Sequence of chain 1.A:
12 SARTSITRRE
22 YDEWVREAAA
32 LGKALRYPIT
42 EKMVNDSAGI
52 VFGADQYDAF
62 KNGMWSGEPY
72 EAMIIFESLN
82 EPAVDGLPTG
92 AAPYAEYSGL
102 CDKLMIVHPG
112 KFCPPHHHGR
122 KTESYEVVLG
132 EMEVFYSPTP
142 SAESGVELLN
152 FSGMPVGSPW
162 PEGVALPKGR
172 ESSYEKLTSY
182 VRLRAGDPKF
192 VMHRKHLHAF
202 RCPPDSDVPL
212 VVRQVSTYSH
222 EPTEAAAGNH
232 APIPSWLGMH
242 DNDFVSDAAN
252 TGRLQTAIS

Binding-site contacts:
Ligand atom C4 contacts residue ARG254 of chain 1.A at 3.1 Å.
Ligand atom O2 contacts residue HIS119 of chain 1.A at 2.8 Å (h-bond).
Ligand atom O1 contacts residue GLU124 of chain 1.A at 2.8 Å (salt-bridge).
Ligand atom C2 contacts residue GLN215 of chain 1.A at 3.2 Å.
Ligand atom O3 contacts residue LYS122 of chain 1.A at 3.3 Å (salt-bridge).
Ligand atom C5 contacts residue ILE76 of chain 1.A at 4.1 Å (hydrophobic).
Ligand atom O4 contacts residue GLU222 of chain 1.A at 3.1 Å (salt-bridge).
Ligand atom C1 contacts residue PHE201 of chain 1.A at 4.1 Å (hydrophobic).
Ligand atom O2 contacts residue CO1 of chain 1.B at 2.2 Å.
Ligand atom C1 contacts residue GLN215 of chain 1.A at 3.7 Å.
Ligand atom O4 contacts residue LYS122 of chain 1.A at 3.7 Å.
Ligand atom C2 contacts residue HIS119 of chain 1.A at 4.0 Å.
Ligand atom C4 contacts residue ILE76 of chain 1.A at 3.6 Å (hydrophobic).
Ligand atom O1 contacts residue PHE201 of chain 1.A at 3.8 Å.
Ligand atom C3 contacts residue LYS122 of chain 1.A at 3.9 Å.
Ligand atom C1 contacts residue HIS117 of chain 1.A at 3.6 Å.
Ligand atom C5 contacts residue ARG254 of chain 1.A at 3.7 Å.
Ligand atom O4 contacts residue ARG254 of chain 1.A at 2.9 Å (salt-bridge).
Ligand atom C2 contacts residue GLU124 of chain 1.A at 3.2 Å.
Ligand atom C1 contacts residue CO1 of chain 1.B at 2.9 Å.
Ligand atom O5 contacts residue PHE53 of chain 1.A at 3.8 Å.
Ligand atom O2 contacts residue LYS122 of chain 1.A at 3.0 Å (salt-bridge).
Ligand atom O5 contacts residue ARG254 of chain 1.A at 3.1 Å (salt-bridge).
Ligand atom O1 contacts residue HIS199 of chain 1.A at 3.1 Å (h-bond).
Ligand atom C2 contacts residue HIS117 of chain 1.A at 4.0 Å.
Ligand atom O1 contacts residue CO1 of chain 1.B at 2.3 Å.
Ligand atom O3 contacts residue GLN215 of chain 1.A at 3.1 Å (h-bond).
Ligand atom C1 contacts residue CYS114 of chain 1.A at 3.9 Å (hydrophobic).
Ligand atom C3 contacts residue LYS104 of chain 1.A at 4.1 Å.
Ligand atom C2 contacts residue CO1 of chain 1.B at 2.9 Å.
Ligand atom C3 contacts residue GLN215 of chain 1.A at 3.3 Å.
Ligand atom O5 contacts residue PHE245 of chain 1.A at 4.0 Å.
Ligand atom C1 contacts residue GLU124 of chain 1.A at 3.6 Å.
Ligand atom O2 contacts residue GLU124 of chain 1.A at 3.0 Å (salt-bridge).
Ligand atom O2 contacts residue HIS117 of chain 1.A at 3.2 Å (h-bond).
Ligand atom C2 contacts residue LYS122 of chain 1.A at 3.5 Å.
Ligand atom O3 contacts residue LYS104 of chain 1.A at 2.8 Å (salt-bridge).
Ligand atom O1 contacts residue HIS117 of chain 1.A at 3.3 Å (h-bond).
Ligand atom C5 contacts residue CYS114 of chain 1.A at 3.8 Å (hydrophobic).
Ligand atom C3 contacts residue ILE76 of chain 1.A at 4.0 Å (hydrophobic).

A small-molecule ligand and the protein it binds are described below.
Small molecule (SMILES): O=C[C@@H](O)[C@@H](O)[C@@H](O)CO